Sequence of chain 1.B:
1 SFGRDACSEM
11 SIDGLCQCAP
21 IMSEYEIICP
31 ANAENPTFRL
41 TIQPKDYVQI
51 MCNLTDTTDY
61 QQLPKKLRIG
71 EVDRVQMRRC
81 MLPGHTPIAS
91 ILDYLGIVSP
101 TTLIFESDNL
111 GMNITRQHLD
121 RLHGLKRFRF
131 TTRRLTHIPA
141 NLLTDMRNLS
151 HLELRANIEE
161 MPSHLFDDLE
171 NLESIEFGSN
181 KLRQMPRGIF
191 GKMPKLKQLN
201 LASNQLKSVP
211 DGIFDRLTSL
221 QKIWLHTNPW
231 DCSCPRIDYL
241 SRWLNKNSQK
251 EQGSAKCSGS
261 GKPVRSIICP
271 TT

Binding-site contacts:
Ligand atom O4 contacts residue ASN35 of chain 1.B at 4.3 Å.
Ligand atom C7 contacts residue ASN35 of chain 1.B at 4.2 Å.
Ligand atom O7 contacts residue ASN35 of chain 1.B at 3.4 Å (h-bond).
Ligand atom C2 contacts residue ASN35 of chain 1.B at 3.5 Å.
Ligand atom C1 contacts residue ASN53 of chain 1.B at 1.4 Å.
Ligand atom C7 contacts residue ASN53 of chain 1.B at 3.7 Å.
Ligand atom C4 contacts residue ASN53 of chain 1.B at 4.2 Å.
Ligand atom O3 contacts residue ASN35 of chain 1.B at 3.0 Å (h-bond).
Ligand atom O5 contacts residue ASN53 of chain 1.B at 2.3 Å (h-bond).
Ligand atom C5 contacts residue ASN35 of chain 1.B at 4.4 Å.
Ligand atom N2 contacts residue ASN35 of chain 1.B at 4.2 Å.
Ligand atom C3 contacts residue ASN53 of chain 1.B at 3.8 Å.
Ligand atom C2 contacts residue ASN53 of chain 1.B at 2.5 Å.
Ligand atom O7 contacts residue ASN53 of chain 1.B at 4.0 Å.
Ligand atom N2 contacts residue ASN53 of chain 1.B at 2.9 Å (h-bond).
Ligand atom C1 contacts residue ASN35 of chain 1.B at 4.3 Å.
Ligand atom C5 contacts residue ASN53 of chain 1.B at 3.6 Å.
Ligand atom C4 contacts residue ASN35 of chain 1.B at 3.6 Å.
Ligand atom O5 contacts residue ASN35 of chain 1.B at 3.9 Å.
Ligand atom C3 contacts residue ASN35 of chain 1.B at 3.5 Å.

This small molecule binds to this protein.
Small molecule (SMILES): CC(=O)N[C@@H]1[C@@H](O)[C@H](O)[C@@H](CO)O[C@H]1O